The protein below binds the small molecule below.
Small molecule (SMILES): CC(=O)N[C@H]1[C@H](O[C@H]2[C@H](O)[C@@H](NC(C)=O)CO[C@@H]2CO)O[C@H](CO)[C@@H](O[C@@H]2O[C@H](CO[C@H]3O[C@H](CO)[C@@H](O)[C@H](O)[C@@H]3O)[C@@H](O)[C@H](O[C@H]3O[C@H](CO)[C@@H](O)[C@H](O)[C@@H]3O[C@H]3O[C@H](CO)[C@@H](O)[C@H](O)[C@@H]3O)[C@@H]2O)[C@@H]1O

Binding-site contacts:
Ligand atom O3 contacts residue CYS379 of chain 1.G at 3.5 Å (h-bond).
Ligand atom O6 contacts residue LYS254 of chain 1.G at 4.0 Å.
Ligand atom C5 contacts residue VAL446 of chain 1.G at 3.3 Å (hydrophobic).
Ligand atom C8 contacts residue LEU263 of chain 1.G at 3.9 Å (hydrophobic).
Ligand atom C6 contacts residue VAL446 of chain 1.G at 4.3 Å (hydrophobic).
Ligand atom O5 contacts residue ASN264 of chain 1.G at 2.4 Å (h-bond).
Ligand atom C7 contacts residue ASN264 of chain 1.G at 4.0 Å.
Ligand atom O5 contacts residue NAG1 of chain 1.MB at 3.3 Å.
Ligand atom C4 contacts residue VAL446 of chain 1.G at 3.7 Å (hydrophobic).
Ligand atom C2 contacts residue SER447 of chain 1.G at 4.4 Å.
Ligand atom C1 contacts residue ASN264 of chain 1.G at 1.5 Å.
Ligand atom N2 contacts residue ASN264 of chain 1.G at 3.0 Å (h-bond).
Ligand atom O5 contacts residue LYS254 of chain 1.G at 4.3 Å.
Ligand atom C1 contacts residue SER447 of chain 1.G at 4.0 Å.
Ligand atom O6 contacts residue ILE439 of chain 1.G at 3.4 Å.
Ligand atom C6 contacts residue NAG1 of chain 1.MB at 4.0 Å.
Ligand atom N2 contacts residue SER447 of chain 1.G at 3.9 Å.
Ligand atom C6 contacts residue GLU213 of chain 1.G at 3.7 Å.
Ligand atom C8 contacts residue VAL446 of chain 1.G at 4.1 Å (hydrophobic).
Ligand atom C3 contacts residue ASN264 of chain 1.G at 3.9 Å.
Ligand atom C3 contacts residue VAL446 of chain 1.G at 3.5 Å (hydrophobic).
Ligand atom O6 contacts residue GLU213 of chain 1.G at 4.3 Å.
Ligand atom O7 contacts residue VAL446 of chain 1.G at 3.6 Å.
Ligand atom C4 contacts residue ASN264 of chain 1.G at 4.3 Å.
Ligand atom C6 contacts residue GLN440 of chain 1.G at 3.8 Å.
Ligand atom O5 contacts residue VAL446 of chain 1.G at 4.2 Å.
Ligand atom C5 contacts residue NAG1 of chain 1.MB at 4.1 Å.
Ligand atom C1 contacts residue NAG1 of chain 1.MB at 4.1 Å.
Ligand atom O6 contacts residue GLN440 of chain 1.G at 3.0 Å (h-bond).
Ligand atom C8 contacts residue VAL256 of chain 1.G at 4.1 Å (hydrophobic).
Ligand atom O7 contacts residue PRO214 of chain 1.G at 4.1 Å.
Ligand atom O4 contacts residue ARG306 of chain 1.G at 4.1 Å.
Ligand atom C5 contacts residue GLU213 of chain 1.G at 3.7 Å.
Ligand atom C7 contacts residue VAL446 of chain 1.G at 4.2 Å (hydrophobic).
Ligand atom O6 contacts residue SER211 of chain 1.G at 3.8 Å.
Ligand atom O6 contacts residue GLY380 of chain 1.G at 4.0 Å.
Ligand atom O4 contacts residue VAL446 of chain 1.G at 3.5 Å (h-bond).
Ligand atom C1 contacts residue VAL446 of chain 1.G at 4.1 Å (hydrophobic).
Ligand atom C5 contacts residue ASN264 of chain 1.G at 3.8 Å.
Ligand atom C2 contacts residue ASN264 of chain 1.G at 2.5 Å.

Sequence of chain 1.G:
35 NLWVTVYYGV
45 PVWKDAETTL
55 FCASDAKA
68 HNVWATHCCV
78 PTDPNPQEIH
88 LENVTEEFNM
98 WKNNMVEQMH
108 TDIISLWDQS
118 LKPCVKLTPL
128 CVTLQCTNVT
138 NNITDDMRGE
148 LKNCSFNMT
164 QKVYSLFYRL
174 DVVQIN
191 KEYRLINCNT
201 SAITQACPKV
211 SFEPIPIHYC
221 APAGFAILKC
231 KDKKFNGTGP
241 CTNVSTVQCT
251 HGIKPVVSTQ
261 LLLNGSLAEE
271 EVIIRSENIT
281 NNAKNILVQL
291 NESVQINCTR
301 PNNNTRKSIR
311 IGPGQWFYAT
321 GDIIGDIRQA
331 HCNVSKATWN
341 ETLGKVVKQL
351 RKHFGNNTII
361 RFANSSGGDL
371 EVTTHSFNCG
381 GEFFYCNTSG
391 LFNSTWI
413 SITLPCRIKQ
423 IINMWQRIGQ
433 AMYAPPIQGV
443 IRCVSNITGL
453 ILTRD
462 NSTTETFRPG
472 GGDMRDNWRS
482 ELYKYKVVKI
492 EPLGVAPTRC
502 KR